Binding-site contacts:
Ligand atom NH1 contacts residue ILE51 of chain 51.C at 3.5 Å (h-bond).
Ligand atom C contacts residue ILE39 of chain 51.C at 3.6 Å (hydrophobic).
Ligand atom NE contacts residue ASP53 of chain 51.C at 3.6 Å (salt-bridge).
Ligand atom N contacts residue ARG49 of chain 51.C at 3.5 Å (salt-bridge).
Ligand atom OG1 contacts residue ASP258 of chain 51.C at 3.5 Å.
Ligand atom O contacts residue ILE39 of chain 51.C at 3.5 Å.
Ligand atom N contacts residue ASP258 of chain 51.C at 3.2 Å (salt-bridge).
Ligand atom NH2 contacts residue ASP228 of chain 51.C at 2.5 Å (salt-bridge).
Ligand atom NH1 contacts residue ARG50 of chain 51.C at 3.7 Å.
Ligand atom CB contacts residue ARG49 of chain 51.C at 3.7 Å.
Ligand atom CB contacts residue ARG49 of chain 51.C at 3.6 Å.
Ligand atom CD2 contacts residue ARG43 of chain 51.C at 3.7 Å.
Ligand atom O contacts residue ARG43 of chain 51.C at 2.9 Å (salt-bridge).
Ligand atom N contacts residue ASP258 of chain 51.C at 3.3 Å (salt-bridge).
Ligand atom O contacts residue ILE54 of chain 51.C at 3.4 Å.
Ligand atom N contacts residue ASP258 of chain 51.C at 3.7 Å.
Ligand atom NH2 contacts residue THR246 of chain 51.C at 2.8 Å (h-bond).
Ligand atom N contacts residue ASP258 of chain 51.C at 2.9 Å (salt-bridge).
Ligand atom OG1 contacts residue MET259 of chain 51.C at 2.6 Å (h-bond).
Ligand atom O contacts residue ARG43 of chain 51.C at 3.3 Å (salt-bridge).
Ligand atom CB contacts residue MET259 of chain 51.C at 3.5 Å (hydrophobic).
Ligand atom NH1 contacts residue ASP228 of chain 51.C at 3.2 Å (salt-bridge).
Ligand atom CD contacts residue ASP53 of chain 51.C at 3.3 Å.
Ligand atom CB contacts residue ILE39 of chain 51.C at 3.7 Å (hydrophobic).
Ligand atom CZ contacts residue ASP228 of chain 51.C at 3.2 Å.
Ligand atom N contacts residue ARG49 of chain 51.C at 3.7 Å.
Ligand atom O contacts residue ARG49 of chain 51.C at 3.0 Å (salt-bridge).
Ligand atom CA contacts residue ASP258 of chain 51.C at 3.3 Å.
Ligand atom C contacts residue ARG49 of chain 51.C at 3.5 Å.
Ligand atom CB contacts residue ASP258 of chain 51.C at 3.7 Å.
Ligand atom O contacts residue ARG50 of chain 51.C at 3.7 Å.
Ligand atom C contacts residue ILE54 of chain 51.C at 3.7 Å (hydrophobic).
Ligand atom N contacts residue ARG49 of chain 51.C at 3.5 Å (salt-bridge).
Ligand atom CG2 contacts residue MET259 of chain 51.C at 3.7 Å (hydrophobic).
Ligand atom C contacts residue ASP258 of chain 51.C at 3.7 Å.
Ligand atom NH1 contacts residue THR246 of chain 51.C at 3.5 Å.
Ligand atom CD1 contacts residue PRO57 of chain 51.C at 3.6 Å (hydrophobic).
Ligand atom CG2 contacts residue ALA42 of chain 51.C at 3.7 Å (hydrophobic).
Ligand atom CA contacts residue ILE54 of chain 51.C at 3.7 Å (hydrophobic).
Ligand atom CA contacts residue ARG49 of chain 51.C at 3.7 Å.

A protein and the small-molecule ligand that binds it are described below.
Small molecule (SMILES): CC(C)C[C@H](NC(=O)CN)C(=O)N[C@H](C(=O)N[C@H](C(=O)NCC(=O)N[C@@H](CO)C(=O)N[C@@H](CC(C)C)C(=O)N[C@@H](CCCN=C(N)N)C(=O)NCC=O)C(C)C)[C@@H](C)O

Sequence of chain 51.C:
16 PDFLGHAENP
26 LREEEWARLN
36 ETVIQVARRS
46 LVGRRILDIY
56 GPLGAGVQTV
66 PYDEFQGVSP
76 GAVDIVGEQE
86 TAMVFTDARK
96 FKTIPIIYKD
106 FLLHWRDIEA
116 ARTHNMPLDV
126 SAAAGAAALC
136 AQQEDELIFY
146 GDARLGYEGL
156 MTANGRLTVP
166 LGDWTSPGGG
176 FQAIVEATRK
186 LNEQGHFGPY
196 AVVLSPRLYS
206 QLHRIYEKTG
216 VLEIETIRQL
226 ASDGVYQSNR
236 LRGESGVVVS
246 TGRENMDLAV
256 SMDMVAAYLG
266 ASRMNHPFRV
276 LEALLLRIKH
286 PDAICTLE